Binding-site contacts:
Ligand atom C3 contacts residue ARG140 of chain 1.D at 3.7 Å.
Ligand atom N3 contacts residue TRP138 of chain 1.D at 4.1 Å.
Ligand atom N1 contacts residue ARG140 of chain 1.D at 3.5 Å.
Ligand atom N4 contacts residue TRP231 of chain 1.E at 3.0 Å (h-bond).
Ligand atom C9 contacts residue ILE276 of chain 1.E at 4.0 Å (hydrophobic).
Ligand atom C5 contacts residue ILE119 of chain 1.D at 4.0 Å (hydrophobic).
Ligand atom C17 contacts residue SER230 of chain 1.E at 4.2 Å.
Ligand atom N4 contacts residue SER230 of chain 1.E at 4.0 Å.
Ligand atom C14 contacts residue ASN176 of chain 1.E at 3.8 Å.
Ligand atom C3 contacts residue TRP138 of chain 1.D at 4.3 Å (hydrophobic).
Ligand atom C11 contacts residue TRP138 of chain 1.D at 4.0 Å (hydrophobic).
Ligand atom C6 contacts residue ILE119 of chain 1.D at 4.0 Å (hydrophobic).
Ligand atom C12 contacts residue TRP231 of chain 1.E at 3.5 Å (hydrophobic).
Ligand atom C17 contacts residue TRP231 of chain 1.E at 3.8 Å (hydrophobic).
Ligand atom C12 contacts residue TYR201 of chain 1.D at 4.3 Å (hydrophobic).
Ligand atom C3 contacts residue ILE119 of chain 1.D at 4.3 Å (hydrophobic).
Ligand atom C4 contacts residue ARG140 of chain 1.D at 2.9 Å.
Ligand atom C7 contacts residue ASP277 of chain 1.E at 4.2 Å.
Ligand atom N2 contacts residue ASP277 of chain 1.E at 3.2 Å (salt-bridge).
Ligand atom C13 contacts residue SER230 of chain 1.E at 3.8 Å.
Ligand atom N2 contacts residue ILE276 of chain 1.E at 3.8 Å.
Ligand atom C17 contacts residue TYR282 of chain 1.E at 3.4 Å (hydrophobic).
Ligand atom N1 contacts residue ASP277 of chain 1.E at 4.0 Å.
Ligand atom C4 contacts residue ILE119 of chain 1.D at 4.1 Å (hydrophobic).
Ligand atom C15 contacts residue PHE274 of chain 1.E at 4.0 Å (hydrophobic).
Ligand atom C16 contacts residue TYR282 of chain 1.E at 3.2 Å (hydrophobic).
Ligand atom C10 contacts residue TYR282 of chain 1.E at 3.7 Å (hydrophobic).
Ligand atom C15 contacts residue TRP138 of chain 1.D at 4.1 Å (hydrophobic).
Ligand atom C13 contacts residue TRP231 of chain 1.E at 3.8 Å (hydrophobic).
Ligand atom C13 contacts residue ASN176 of chain 1.E at 4.0 Å.
Ligand atom O1 contacts residue TRP138 of chain 1.D at 3.1 Å.
Ligand atom C5 contacts residue ASP117 of chain 1.D at 4.2 Å.
Ligand atom C13 contacts residue THR229 of chain 1.E at 4.2 Å.
Ligand atom C6 contacts residue ARG140 of chain 1.D at 3.3 Å.
Ligand atom C7 contacts residue ILE276 of chain 1.E at 4.2 Å (hydrophobic).
Ligand atom C5 contacts residue ARG140 of chain 1.D at 2.4 Å.
Ligand atom C8 contacts residue ILE119 of chain 1.D at 4.2 Å (hydrophobic).
Ligand atom C1 contacts residue TRP138 of chain 1.D at 3.7 Å (hydrophobic).
Ligand atom C9 contacts residue TYR282 of chain 1.E at 4.2 Å (hydrophobic).
Ligand atom C16 contacts residue PHE274 of chain 1.E at 4.1 Å (hydrophobic).

This protein binds this small molecule.
Small molecule (SMILES): O=C1c2cccc3[nH]nc(c23)CCN1[C@@H]1CN2CCC1CC2

Sequence of chain 1.E:
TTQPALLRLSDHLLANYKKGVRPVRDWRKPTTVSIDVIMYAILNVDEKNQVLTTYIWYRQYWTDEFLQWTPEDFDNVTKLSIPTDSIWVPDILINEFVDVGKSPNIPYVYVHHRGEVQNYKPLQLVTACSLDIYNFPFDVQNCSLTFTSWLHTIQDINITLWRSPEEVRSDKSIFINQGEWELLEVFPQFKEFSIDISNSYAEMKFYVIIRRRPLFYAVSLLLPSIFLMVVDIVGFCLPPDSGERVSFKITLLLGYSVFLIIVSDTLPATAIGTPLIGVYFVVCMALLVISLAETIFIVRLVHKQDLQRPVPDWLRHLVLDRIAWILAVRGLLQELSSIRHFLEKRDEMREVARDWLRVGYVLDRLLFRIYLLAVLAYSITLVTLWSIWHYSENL

Sequence of chain 1.D:
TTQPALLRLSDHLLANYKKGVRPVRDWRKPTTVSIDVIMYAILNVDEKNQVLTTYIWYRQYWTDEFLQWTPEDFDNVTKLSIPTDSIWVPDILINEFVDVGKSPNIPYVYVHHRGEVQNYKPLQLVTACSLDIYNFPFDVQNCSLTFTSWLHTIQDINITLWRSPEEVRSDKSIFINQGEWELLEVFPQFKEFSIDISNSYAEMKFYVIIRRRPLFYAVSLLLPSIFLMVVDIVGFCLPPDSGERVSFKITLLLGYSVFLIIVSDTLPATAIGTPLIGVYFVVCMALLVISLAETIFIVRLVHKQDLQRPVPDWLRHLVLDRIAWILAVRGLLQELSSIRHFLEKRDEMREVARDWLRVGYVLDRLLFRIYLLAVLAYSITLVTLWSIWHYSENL